Sequence of chain 1.B:
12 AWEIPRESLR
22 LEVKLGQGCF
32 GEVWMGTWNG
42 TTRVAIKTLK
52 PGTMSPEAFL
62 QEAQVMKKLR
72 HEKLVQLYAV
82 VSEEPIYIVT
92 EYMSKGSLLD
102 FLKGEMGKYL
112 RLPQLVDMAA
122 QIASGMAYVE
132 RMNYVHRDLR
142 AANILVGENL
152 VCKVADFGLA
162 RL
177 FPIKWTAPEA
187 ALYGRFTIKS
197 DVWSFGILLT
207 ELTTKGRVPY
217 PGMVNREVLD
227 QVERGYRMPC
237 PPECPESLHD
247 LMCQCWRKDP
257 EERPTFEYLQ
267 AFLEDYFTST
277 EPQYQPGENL

A small-molecule ligand and the protein it binds are described below.
Small molecule (SMILES): C#CCNC(=O)c1cc(Nc2cc(C3CC3)n[nH]2)nc(N2CCN(Cc3ccc(S(=O)(=O)F)cc3)CC2)n1

Binding-site contacts:
Ligand atom SBH contacts residue LYS48 of chain 1.B at 1.6 Å (salt-bridge).
Ligand atom NAP contacts residue GLU92 of chain 1.B at 3.7 Å.
Ligand atom C5 contacts residue LEU26 of chain 1.B at 3.7 Å (hydrophobic).
Ligand atom OBJ contacts residue PHE31 of chain 1.B at 3.6 Å.
Ligand atom CAI contacts residue MET94 of chain 1.B at 3.7 Å (hydrophobic).
Ligand atom OBI contacts residue GLY32 of chain 1.B at 3.2 Å (h-bond).
Ligand atom CAK contacts residue LEU146 of chain 1.B at 3.3 Å (hydrophobic).
Ligand atom OBI contacts residue PHE31 of chain 1.B at 3.1 Å.
Ligand atom CAJ contacts residue ALA46 of chain 1.B at 3.6 Å (hydrophobic).
Ligand atom OBI contacts residue LYS48 of chain 1.B at 2.5 Å (salt-bridge).
Ligand atom NAO contacts residue MET94 of chain 1.B at 3.5 Å (h-bond).
Ligand atom NAO contacts residue ALA46 of chain 1.B at 3.5 Å.
Ligand atom C5 contacts residue GLY97 of chain 1.B at 3.6 Å.
Ligand atom OAU contacts residue SER95 of chain 1.B at 3.7 Å.
Ligand atom CBG contacts residue GLY29 of chain 1.B at 3.2 Å.
Ligand atom CAY contacts residue LEU26 of chain 1.B at 3.5 Å (hydrophobic).
Ligand atom CBC contacts residue PHE158 of chain 1.B at 3.6 Å (hydrophobic).
Ligand atom NAP contacts residue TYR93 of chain 1.B at 3.5 Å.
Ligand atom OBJ contacts residue LYS48 of chain 1.B at 2.5 Å (salt-bridge).
Ligand atom CBG contacts residue GLN28 of chain 1.B at 3.5 Å.
Ligand atom CBF contacts residue LYS48 of chain 1.B at 3.5 Å.
Ligand atom CAL contacts residue THR91 of chain 1.B at 3.2 Å.
Ligand atom CBE contacts residue LYS48 of chain 1.B at 2.6 Å.
Ligand atom NAO contacts residue GLU92 of chain 1.B at 2.9 Å (salt-bridge).
Ligand atom CBD contacts residue PHE158 of chain 1.B at 3.4 Å (hydrophobic).
Ligand atom CBL contacts residue SER95 of chain 1.B at 3.5 Å.
Ligand atom CAJ contacts residue LEU146 of chain 1.B at 3.5 Å (hydrophobic).
Ligand atom OBJ contacts residue PHE158 of chain 1.B at 3.5 Å (h-bond).
Ligand atom C4 contacts residue MET94 of chain 1.B at 3.5 Å (hydrophobic).
Ligand atom C5 contacts residue MET94 of chain 1.B at 3.4 Å (hydrophobic).
Ligand atom C6 contacts residue GLY97 of chain 1.B at 3.4 Å.
Ligand atom CBF contacts residue GLY29 of chain 1.B at 3.3 Å.
Ligand atom CAN contacts residue LEU146 of chain 1.B at 3.5 Å (hydrophobic).
Ligand atom NAO contacts residue LEU146 of chain 1.B at 3.5 Å.
Ligand atom CBG contacts residue VAL34 of chain 1.B at 3.7 Å (hydrophobic).
Ligand atom NAH contacts residue MET94 of chain 1.B at 2.9 Å (h-bond).
Ligand atom NAP contacts residue MET94 of chain 1.B at 2.6 Å (h-bond).
Ligand atom CBD contacts residue LYS48 of chain 1.B at 3.4 Å.
Ligand atom CAK contacts residue ALA46 of chain 1.B at 3.4 Å (hydrophobic).
Ligand atom NAH contacts residue TYR93 of chain 1.B at 3.7 Å.